This small molecule binds to this protein.
Small molecule (SMILES): CC1=C(CCC(=O)O)C2=Cc3c(CCC(=O)O)c(C)c4n3[Fe@]35n6c(c(C)c(CCC(=O)O)c6=CC1=[N+]23)=CC1=[N+]5C(=C4)C(C)=C1CCC(=O)O

Sequence of chain 1.K:
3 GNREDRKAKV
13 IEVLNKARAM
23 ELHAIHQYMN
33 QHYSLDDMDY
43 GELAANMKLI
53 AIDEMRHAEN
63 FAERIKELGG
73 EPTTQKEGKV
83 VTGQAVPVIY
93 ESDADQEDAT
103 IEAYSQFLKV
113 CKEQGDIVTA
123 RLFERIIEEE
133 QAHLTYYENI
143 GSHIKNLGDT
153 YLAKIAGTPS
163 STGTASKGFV

Sequence of chain 1.L:
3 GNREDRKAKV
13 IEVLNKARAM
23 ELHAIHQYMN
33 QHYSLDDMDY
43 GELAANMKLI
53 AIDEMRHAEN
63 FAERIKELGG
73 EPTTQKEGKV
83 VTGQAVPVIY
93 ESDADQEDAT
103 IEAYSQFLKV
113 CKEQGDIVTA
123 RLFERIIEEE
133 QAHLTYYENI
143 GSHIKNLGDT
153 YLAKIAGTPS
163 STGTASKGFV

Binding-site contacts:
Ligand atom NB contacts residue MET57 of chain 1.K at 3.1 Å (h-bond).
Ligand atom O2A contacts residue ARG20 of chain 1.K at 3.0 Å (salt-bridge).
Ligand atom CMD contacts residue MET57 of chain 1.L at 3.4 Å (hydrophobic).
Ligand atom CBB contacts residue SER168 of chain 1.L at 3.4 Å.
Ligand atom ND contacts residue MET57 of chain 1.L at 3.1 Å (h-bond).
Ligand atom CMC contacts residue SER168 of chain 1.K at 3.3 Å.
Ligand atom NC contacts residue MET57 of chain 1.K at 3.0 Å (h-bond).
Ligand atom O1C contacts residue LYS169 of chain 1.L at 3.3 Å (salt-bridge).
Ligand atom CGB contacts residue SER168 of chain 1.L at 3.1 Å.
Ligand atom C1B contacts residue MET57 of chain 1.K at 3.4 Å (hydrophobic).
Ligand atom C4A contacts residue MET57 of chain 1.L at 3.3 Å (hydrophobic).
Ligand atom CAC contacts residue SER168 of chain 1.K at 2.9 Å.
Ligand atom CGC contacts residue LYS169 of chain 1.L at 3.5 Å.
Ligand atom CGA contacts residue TYR35 of chain 1.L at 3.2 Å (hydrophobic).
Ligand atom FE contacts residue MET57 of chain 1.L at 2.4 Å.
Ligand atom CGA contacts residue ARG20 of chain 1.K at 3.4 Å.
Ligand atom O1A contacts residue ARG20 of chain 1.K at 2.8 Å (salt-bridge).
Ligand atom CHB contacts residue MET57 of chain 1.L at 3.3 Å (hydrophobic).
Ligand atom O2C contacts residue SER168 of chain 1.L at 1.8 Å.
Ligand atom C1D contacts residue MET57 of chain 1.L at 3.4 Å (hydrophobic).
Ligand atom FE contacts residue MET57 of chain 1.K at 2.4 Å.
Ligand atom O1A contacts residue TYR35 of chain 1.L at 2.3 Å (h-bond).
Ligand atom ND contacts residue MET57 of chain 1.K at 3.1 Å.
Ligand atom CBC contacts residue SER168 of chain 1.K at 3.3 Å.
Ligand atom CGC contacts residue SER168 of chain 1.L at 2.9 Å.
Ligand atom O2D contacts residue ARG20 of chain 1.L at 3.1 Å (salt-bridge).
Ligand atom CMB contacts residue GLU61 of chain 1.K at 3.2 Å.
Ligand atom NA contacts residue MET57 of chain 1.K at 3.3 Å (h-bond).
Ligand atom NA contacts residue MET57 of chain 1.L at 3.1 Å.
Ligand atom C1B contacts residue MET57 of chain 1.L at 3.3 Å (hydrophobic).
Ligand atom C1D contacts residue MET57 of chain 1.K at 3.4 Å (hydrophobic).
Ligand atom O1C contacts residue SER168 of chain 1.L at 3.4 Å.
Ligand atom CGD contacts residue MET31 of chain 1.K at 3.4 Å (hydrophobic).
Ligand atom O2C contacts residue LYS169 of chain 1.L at 3.1 Å (salt-bridge).
Ligand atom NC contacts residue MET57 of chain 1.L at 2.9 Å (h-bond).
Ligand atom O2D contacts residue TYR35 of chain 1.K at 2.7 Å (h-bond).
Ligand atom O2B contacts residue SER168 of chain 1.L at 2.2 Å (h-bond).
Ligand atom O1B contacts residue LYS169 of chain 1.K at 3.2 Å (salt-bridge).
Ligand atom O1B contacts residue LYS50 of chain 1.L at 3.0 Å (salt-bridge).
Ligand atom NB contacts residue MET57 of chain 1.L at 3.0 Å (h-bond).